Binding-site contacts:
Ligand atom C4 contacts residue ARG56 of chain 1.A at 3.2 Å.
Ligand atom C12 contacts residue GLU52 of chain 1.A at 3.0 Å.
Ligand atom C2 contacts residue LYS43 of chain 1.A at 3.9 Å.
Ligand atom C10 contacts residue GLU52 of chain 1.A at 3.4 Å.
Ligand atom C2 contacts residue ARG56 of chain 1.A at 3.1 Å.
Ligand atom C1 contacts residue ARG56 of chain 1.A at 3.7 Å.
Ligand atom C8 contacts residue VAL83 of chain 1.A at 3.9 Å (hydrophobic).
Ligand atom N contacts residue ARG56 of chain 1.A at 3.5 Å (salt-bridge).
Ligand atom N contacts residue VAL83 of chain 1.A at 3.6 Å.
Ligand atom BR contacts residue VAL59 of chain 1.A at 3.8 Å.
Ligand atom C6 contacts residue TYR76 of chain 1.A at 4.0 Å (hydrophobic).
Ligand atom C9 contacts residue ARG56 of chain 1.A at 3.8 Å.
Ligand atom N contacts residue GLU52 of chain 1.A at 3.7 Å.
Ligand atom C3 contacts residue ARG56 of chain 1.A at 3.0 Å.
Ligand atom BR contacts residue LEU55 of chain 1.A at 3.8 Å.
Ligand atom BR contacts residue ARG56 of chain 1.A at 4.0 Å.
Ligand atom C15 contacts residue LYS43 of chain 1.A at 3.7 Å.
Ligand atom C11 contacts residue GLU52 of chain 1.A at 3.2 Å.
Ligand atom C13 contacts residue LYS43 of chain 1.A at 3.9 Å.
Ligand atom C contacts residue HIS78 of chain 1.A at 4.0 Å.
Ligand atom C4 contacts residue VAL83 of chain 1.A at 3.9 Å (hydrophobic).
Ligand atom C13 contacts residue GLU47 of chain 1.A at 3.8 Å.
Ligand atom C5 contacts residue ARG56 of chain 1.A at 3.6 Å.
Ligand atom C5 contacts residue HIS78 of chain 1.A at 3.5 Å.
Ligand atom C7 contacts residue TYR76 of chain 1.A at 3.5 Å (hydrophobic).
Ligand atom C6 contacts residue HIS78 of chain 1.A at 3.6 Å.
Ligand atom C3 contacts residue VAL83 of chain 1.A at 3.8 Å (hydrophobic).
Ligand atom C9 contacts residue VAL83 of chain 1.A at 3.9 Å (hydrophobic).
Ligand atom C12 contacts residue GLU47 of chain 1.A at 3.9 Å.
Ligand atom C3 contacts residue GLU52 of chain 1.A at 4.0 Å.
Ligand atom C1 contacts residue LYS43 of chain 1.A at 3.5 Å.
Ligand atom C contacts residue LYS43 of chain 1.A at 3.3 Å.
Ligand atom C14 contacts residue GLU52 of chain 1.A at 3.7 Å.
Ligand atom C14 contacts residue LYS43 of chain 1.A at 3.8 Å.
Ligand atom O1 contacts residue HIS78 of chain 1.A at 3.8 Å.
Ligand atom C13 contacts residue GLU52 of chain 1.A at 3.4 Å.
Ligand atom C2 contacts residue HIS78 of chain 1.A at 3.5 Å.
Ligand atom C15 contacts residue GLU52 of chain 1.A at 3.7 Å.
Ligand atom C12 contacts residue LYS43 of chain 1.A at 4.0 Å.
Ligand atom O contacts residue LYS43 of chain 1.A at 2.9 Å (salt-bridge).

This small molecule binds to this protein.
Small molecule (SMILES): O=C(O)c1cc(-c2cccc(Br)c2)nc2ccccc12

Sequence of chain 1.A:
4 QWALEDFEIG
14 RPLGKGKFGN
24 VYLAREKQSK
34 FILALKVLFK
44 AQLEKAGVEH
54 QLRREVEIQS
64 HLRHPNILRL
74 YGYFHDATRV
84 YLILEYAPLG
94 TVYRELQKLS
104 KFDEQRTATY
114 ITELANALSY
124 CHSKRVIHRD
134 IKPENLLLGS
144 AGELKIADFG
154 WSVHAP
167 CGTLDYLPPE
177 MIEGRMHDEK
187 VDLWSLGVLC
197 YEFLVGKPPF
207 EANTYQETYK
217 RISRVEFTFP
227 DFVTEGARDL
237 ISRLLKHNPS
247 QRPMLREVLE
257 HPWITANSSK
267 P